Sequence of chain 1.C:
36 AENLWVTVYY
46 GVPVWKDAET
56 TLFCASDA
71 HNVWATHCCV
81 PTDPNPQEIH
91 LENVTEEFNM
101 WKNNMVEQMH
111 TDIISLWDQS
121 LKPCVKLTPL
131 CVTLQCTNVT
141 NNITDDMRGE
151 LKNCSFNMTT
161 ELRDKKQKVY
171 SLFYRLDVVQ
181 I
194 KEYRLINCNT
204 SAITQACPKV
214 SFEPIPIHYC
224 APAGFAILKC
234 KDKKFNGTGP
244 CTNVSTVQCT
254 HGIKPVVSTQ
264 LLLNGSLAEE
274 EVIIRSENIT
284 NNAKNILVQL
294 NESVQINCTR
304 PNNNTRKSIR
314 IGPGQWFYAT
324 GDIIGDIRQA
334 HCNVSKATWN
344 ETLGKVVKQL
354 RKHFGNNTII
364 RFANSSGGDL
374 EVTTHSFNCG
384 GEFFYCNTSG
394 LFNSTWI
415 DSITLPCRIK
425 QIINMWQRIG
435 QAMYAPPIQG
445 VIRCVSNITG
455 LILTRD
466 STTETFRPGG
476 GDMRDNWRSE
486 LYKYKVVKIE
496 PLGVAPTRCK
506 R

This protein binds this small molecule.
Small molecule (SMILES): CC(=O)N[C@@H]1[C@@H](O)[C@H](O)[C@@H](CO)O[C@H]1O

Binding-site contacts:
Ligand atom C4 contacts residue ASN306 of chain 1.C at 4.4 Å.
Ligand atom C8 contacts residue VAL445 of chain 1.C at 3.7 Å (hydrophobic).
Ligand atom C5 contacts residue ILE327 of chain 1.C at 4.3 Å (hydrophobic).
Ligand atom O5 contacts residue ILE327 of chain 1.C at 3.5 Å.
Ligand atom N2 contacts residue ASN306 of chain 1.C at 3.0 Å (h-bond).
Ligand atom C2 contacts residue ASN306 of chain 1.C at 2.5 Å.
Ligand atom O7 contacts residue ASN306 of chain 1.C at 3.2 Å (h-bond).
Ligand atom C1 contacts residue ILE327 of chain 1.C at 4.1 Å (hydrophobic).
Ligand atom C6 contacts residue ILE327 of chain 1.C at 4.4 Å (hydrophobic).
Ligand atom C8 contacts residue ASN306 of chain 1.C at 4.1 Å.
Ligand atom C8 contacts residue GLY444 of chain 1.C at 4.3 Å.
Ligand atom C7 contacts residue ASN306 of chain 1.C at 3.3 Å.
Ligand atom C3 contacts residue ASN306 of chain 1.C at 3.9 Å.
Ligand atom O5 contacts residue ASN306 of chain 1.C at 2.5 Å (h-bond).
Ligand atom C1 contacts residue ASN306 of chain 1.C at 1.5 Å.
Ligand atom C5 contacts residue ASN306 of chain 1.C at 3.8 Å.